This small molecule binds to this protein.
Small molecule (SMILES): CC(=O)N[C@@H]1[C@@H](O)[C@H](O)[C@@H](CO)O[C@H]1O

Sequence of chain 1.A:
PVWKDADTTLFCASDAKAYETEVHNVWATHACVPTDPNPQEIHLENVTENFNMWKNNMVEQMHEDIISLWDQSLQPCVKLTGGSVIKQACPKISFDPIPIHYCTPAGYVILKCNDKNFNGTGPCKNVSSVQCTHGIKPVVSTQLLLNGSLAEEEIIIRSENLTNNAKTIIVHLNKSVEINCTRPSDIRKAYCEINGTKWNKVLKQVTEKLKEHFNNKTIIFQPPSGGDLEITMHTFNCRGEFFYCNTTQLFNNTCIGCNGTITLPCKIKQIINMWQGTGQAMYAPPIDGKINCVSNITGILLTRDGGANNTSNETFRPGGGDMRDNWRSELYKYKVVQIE

Binding-site contacts:
Ligand atom C8 contacts residue ILE158 of chain 1.A at 3.6 Å (hydrophobic).
Ligand atom C1 contacts residue ASN120 of chain 1.A at 1.4 Å.
Ligand atom C7 contacts residue HIS222 of chain 1.A at 4.2 Å.
Ligand atom C3 contacts residue THR122 of chain 1.A at 4.4 Å.
Ligand atom C1 contacts residue THR122 of chain 1.A at 3.8 Å.
Ligand atom O7 contacts residue HIS222 of chain 1.A at 3.3 Å.
Ligand atom C2 contacts residue ASN120 of chain 1.A at 2.4 Å.
Ligand atom O7 contacts residue ILE158 of chain 1.A at 4.1 Å.
Ligand atom C5 contacts residue THR122 of chain 1.A at 3.8 Å.
Ligand atom O5 contacts residue THR122 of chain 1.A at 3.6 Å.
Ligand atom O6 contacts residue GLY123 of chain 1.A at 3.8 Å.
Ligand atom O6 contacts residue THR122 of chain 1.A at 3.5 Å (h-bond).
Ligand atom O7 contacts residue ASN120 of chain 1.A at 3.1 Å (h-bond).
Ligand atom C6 contacts residue THR122 of chain 1.A at 4.3 Å.
Ligand atom C4 contacts residue ASN120 of chain 1.A at 4.2 Å.
Ligand atom C3 contacts residue ASN120 of chain 1.A at 3.8 Å.
Ligand atom O6 contacts residue PRO124 of chain 1.A at 3.6 Å.
Ligand atom C8 contacts residue LEU163 of chain 1.A at 3.9 Å (hydrophobic).
Ligand atom O5 contacts residue ASN120 of chain 1.A at 2.3 Å (h-bond).
Ligand atom C7 contacts residue ASN120 of chain 1.A at 3.2 Å.
Ligand atom C5 contacts residue ASN120 of chain 1.A at 3.6 Å.
Ligand atom C8 contacts residue HIS222 of chain 1.A at 4.5 Å.
Ligand atom N2 contacts residue ASN120 of chain 1.A at 2.8 Å (h-bond).
Ligand atom C7 contacts residue ILE158 of chain 1.A at 4.2 Å (hydrophobic).
Ligand atom C8 contacts residue SER160 of chain 1.A at 4.1 Å.
Ligand atom C8 contacts residue ASN120 of chain 1.A at 4.3 Å.